Sequence of chain 1.G:
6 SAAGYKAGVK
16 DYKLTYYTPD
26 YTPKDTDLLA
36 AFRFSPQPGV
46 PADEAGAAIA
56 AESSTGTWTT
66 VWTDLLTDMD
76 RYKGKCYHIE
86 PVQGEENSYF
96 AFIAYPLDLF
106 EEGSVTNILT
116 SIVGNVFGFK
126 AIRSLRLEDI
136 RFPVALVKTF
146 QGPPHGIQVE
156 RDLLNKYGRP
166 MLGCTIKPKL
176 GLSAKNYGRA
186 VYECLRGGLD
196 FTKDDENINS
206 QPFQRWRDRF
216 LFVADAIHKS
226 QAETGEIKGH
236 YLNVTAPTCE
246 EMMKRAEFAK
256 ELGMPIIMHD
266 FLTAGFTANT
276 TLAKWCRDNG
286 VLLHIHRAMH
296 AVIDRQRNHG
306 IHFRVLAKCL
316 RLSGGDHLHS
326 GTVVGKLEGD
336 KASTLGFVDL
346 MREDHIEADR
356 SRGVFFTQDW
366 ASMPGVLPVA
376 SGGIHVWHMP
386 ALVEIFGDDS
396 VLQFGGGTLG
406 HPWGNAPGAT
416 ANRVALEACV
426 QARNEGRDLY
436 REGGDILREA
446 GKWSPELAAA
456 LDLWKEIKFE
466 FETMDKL

The protein below binds the small molecule below.
Small molecule (SMILES): O=C(COP(=O)(O)O)[C@@H](O)[C@H](O)COP(=O)(O)O

Sequence of chain 1.E:
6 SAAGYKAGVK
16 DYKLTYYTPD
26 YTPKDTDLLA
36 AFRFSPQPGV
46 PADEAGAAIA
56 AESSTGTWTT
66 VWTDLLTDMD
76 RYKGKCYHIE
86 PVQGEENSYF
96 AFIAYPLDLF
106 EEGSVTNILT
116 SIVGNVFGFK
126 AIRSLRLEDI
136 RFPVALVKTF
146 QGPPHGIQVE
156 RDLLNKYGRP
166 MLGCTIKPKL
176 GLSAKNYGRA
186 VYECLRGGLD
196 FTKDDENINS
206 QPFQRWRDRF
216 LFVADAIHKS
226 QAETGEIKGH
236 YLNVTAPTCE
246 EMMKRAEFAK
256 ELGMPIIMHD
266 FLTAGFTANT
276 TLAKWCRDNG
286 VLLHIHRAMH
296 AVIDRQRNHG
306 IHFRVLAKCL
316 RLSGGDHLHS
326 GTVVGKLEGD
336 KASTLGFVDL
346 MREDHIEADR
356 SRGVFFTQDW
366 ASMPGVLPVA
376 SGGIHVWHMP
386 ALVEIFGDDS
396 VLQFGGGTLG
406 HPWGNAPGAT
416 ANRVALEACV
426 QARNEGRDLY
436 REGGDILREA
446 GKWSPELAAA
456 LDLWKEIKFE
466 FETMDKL

Binding-site contacts:
Ligand atom C2 contacts residue LYS172 of chain 1.E at 3.8 Å.
Ligand atom O3 contacts residue GLU201 of chain 1.E at 3.1 Å (salt-bridge).
Ligand atom O2P contacts residue THR62 of chain 1.G at 2.2 Å (h-bond).
Ligand atom C1 contacts residue SER376 of chain 1.E at 3.7 Å.
Ligand atom C5 contacts residue LEU332 of chain 1.E at 3.8 Å (hydrophobic).
Ligand atom O1P contacts residue TRP63 of chain 1.G at 3.2 Å.
Ligand atom O4 contacts residue SER376 of chain 1.E at 2.7 Å (h-bond).
Ligand atom O1 contacts residue THR62 of chain 1.G at 3.8 Å.
Ligand atom O3 contacts residue HIS291 of chain 1.E at 3.0 Å (h-bond).
Ligand atom O2P contacts residue LYS172 of chain 1.E at 3.3 Å.
Ligand atom O1P contacts residue THR62 of chain 1.G at 3.5 Å (h-bond).
Ligand atom O1 contacts residue LYS331 of chain 1.E at 3.8 Å.
Ligand atom O5 contacts residue ASN120 of chain 1.G at 3.8 Å.
Ligand atom O2 contacts residue LYS174 of chain 1.E at 3.7 Å.
Ligand atom O1 contacts residue LYS172 of chain 1.E at 3.1 Å (salt-bridge).
Ligand atom O3P contacts residue GLY400 of chain 1.E at 2.8 Å (h-bond).
Ligand atom O5P contacts residue ARG292 of chain 1.E at 2.7 Å (salt-bridge).
Ligand atom O1P contacts residue LYS331 of chain 1.E at 2.9 Å (salt-bridge).
Ligand atom P2 contacts residue ARG292 of chain 1.E at 3.3 Å.
Ligand atom O2P contacts residue GLY401 of chain 1.E at 2.9 Å (h-bond).
Ligand atom C2 contacts residue GLU57 of chain 1.G at 3.7 Å.
Ligand atom O2 contacts residue GLU57 of chain 1.G at 2.8 Å (salt-bridge).
Ligand atom O4P contacts residue ARG292 of chain 1.E at 2.5 Å.
Ligand atom O2 contacts residue ASP200 of chain 1.E at 3.7 Å.
Ligand atom O5 contacts residue LEU332 of chain 1.E at 3.1 Å.
Ligand atom O6P contacts residue HIS324 of chain 1.E at 2.7 Å (h-bond).
Ligand atom P1 contacts residue THR62 of chain 1.G at 3.3 Å.
Ligand atom C5 contacts residue ASN120 of chain 1.G at 3.4 Å.
Ligand atom O1P contacts residue GLY378 of chain 1.E at 2.8 Å (h-bond).
Ligand atom O5P contacts residue LEU332 of chain 1.E at 3.4 Å.
Ligand atom O4P contacts residue HIS324 of chain 1.E at 3.7 Å.
Ligand atom O3 contacts residue ASP200 of chain 1.E at 3.5 Å (salt-bridge).
Ligand atom O4 contacts residue GLY377 of chain 1.E at 3.7 Å.
Ligand atom C3 contacts residue ASN120 of chain 1.G at 3.6 Å.
Ligand atom O2P contacts residue TRP63 of chain 1.G at 3.8 Å.
Ligand atom O6P contacts residue SER376 of chain 1.E at 3.2 Å (h-bond).
Ligand atom C3 contacts residue GLU201 of chain 1.E at 3.6 Å.
Ligand atom O2 contacts residue LYS172 of chain 1.E at 3.0 Å (salt-bridge).
Ligand atom O2P contacts residue GLY400 of chain 1.E at 3.5 Å.
Ligand atom O1P contacts residue GLY377 of chain 1.E at 3.3 Å.